Binding-site contacts:
Ligand atom N2 contacts residue ASN449 of chain 1.B at 2.9 Å (h-bond).
Ligand atom C3 contacts residue ASN449 of chain 1.B at 3.8 Å.
Ligand atom C1 contacts residue ASP486 of chain 1.B at 3.4 Å.
Ligand atom C2 contacts residue THR452 of chain 1.B at 4.1 Å.
Ligand atom C5 contacts residue ASN449 of chain 1.B at 3.7 Å.
Ligand atom C2 contacts residue THR451 of chain 1.B at 4.2 Å.
Ligand atom C8 contacts residue THR452 of chain 1.B at 3.4 Å.
Ligand atom N2 contacts residue THR451 of chain 1.B at 3.8 Å.
Ligand atom N2 contacts residue THR452 of chain 1.B at 3.4 Å.
Ligand atom C1 contacts residue THR452 of chain 1.B at 3.6 Å.
Ligand atom C8 contacts residue ASN449 of chain 1.B at 4.1 Å.
Ligand atom C5 contacts residue ASP486 of chain 1.B at 4.4 Å.
Ligand atom O5 contacts residue ASN449 of chain 1.B at 2.4 Å (h-bond).
Ligand atom O5 contacts residue ASP486 of chain 1.B at 3.7 Å.
Ligand atom C7 contacts residue ASN449 of chain 1.B at 3.9 Å.
Ligand atom C7 contacts residue THR452 of chain 1.B at 3.8 Å.
Ligand atom C4 contacts residue ASN449 of chain 1.B at 4.2 Å.
Ligand atom C1 contacts residue ASN449 of chain 1.B at 1.4 Å.
Ligand atom C2 contacts residue ASN449 of chain 1.B at 2.5 Å.

Sequence of chain 1.B:
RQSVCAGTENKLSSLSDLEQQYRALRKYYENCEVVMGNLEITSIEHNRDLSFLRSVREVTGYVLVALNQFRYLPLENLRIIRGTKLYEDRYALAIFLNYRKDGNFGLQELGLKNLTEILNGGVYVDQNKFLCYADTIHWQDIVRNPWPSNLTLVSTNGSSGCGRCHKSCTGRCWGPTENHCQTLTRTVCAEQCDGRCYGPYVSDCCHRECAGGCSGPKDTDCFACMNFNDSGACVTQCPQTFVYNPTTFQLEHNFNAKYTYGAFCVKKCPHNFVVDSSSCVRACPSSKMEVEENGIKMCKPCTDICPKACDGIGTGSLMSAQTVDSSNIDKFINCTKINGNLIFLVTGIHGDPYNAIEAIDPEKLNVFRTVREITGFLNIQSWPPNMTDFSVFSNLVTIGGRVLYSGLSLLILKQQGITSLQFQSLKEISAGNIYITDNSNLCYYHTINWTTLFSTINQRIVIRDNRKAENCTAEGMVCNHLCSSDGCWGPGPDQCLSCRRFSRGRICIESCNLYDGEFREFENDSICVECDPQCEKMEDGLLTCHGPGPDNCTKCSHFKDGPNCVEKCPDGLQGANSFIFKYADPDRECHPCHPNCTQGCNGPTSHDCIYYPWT

This small molecule binds to this protein.
Small molecule (SMILES): CC(=O)N[C@@H]1[C@@H](O)[C@H](O)[C@@H](CO)O[C@H]1O